Binding-site contacts:
Ligand atom C1 contacts residue LYS68 of chain 27.B at 3.6 Å.
Ligand atom C11 contacts residue ASN272 of chain 27.B at 3.6 Å.
Ligand atom C9 contacts residue LYS68 of chain 27.B at 3.8 Å.
Ligand atom C10 contacts residue GLN278 of chain 27.B at 4.0 Å.
Ligand atom C11 contacts residue GLN278 of chain 27.B at 3.5 Å.
Ligand atom O1A contacts residue SER274 of chain 27.B at 2.6 Å (h-bond).
Ligand atom C11 contacts residue THR276 of chain 27.B at 3.3 Å.
Ligand atom O1B contacts residue SER274 of chain 27.B at 4.1 Å.
Ligand atom C11 contacts residue LEU62 of chain 27.B at 4.1 Å (hydrophobic).
Ligand atom C10 contacts residue PHE75 of chain 27.C at 3.1 Å (hydrophobic).
Ligand atom C6 contacts residue ASN272 of chain 27.B at 3.6 Å.
Ligand atom O8 contacts residue GLN278 of chain 27.B at 3.5 Å (h-bond).
Ligand atom C1 contacts residue ASN272 of chain 27.B at 3.8 Å.
Ligand atom C11 contacts residue PHE75 of chain 27.C at 2.3 Å (hydrophobic).
Ligand atom C11 contacts residue PHE270 of chain 27.B at 3.8 Å (hydrophobic).
Ligand atom C11 contacts residue HIS138 of chain 27.A at 3.5 Å.
Ligand atom C9 contacts residue LEU67 of chain 27.B at 4.1 Å (hydrophobic).
Ligand atom O1A contacts residue LYS68 of chain 27.B at 2.9 Å.
Ligand atom C1 contacts residue SER274 of chain 27.B at 3.7 Å.
Ligand atom O1B contacts residue THR276 of chain 27.B at 3.7 Å.
Ligand atom C7 contacts residue GLN278 of chain 27.B at 3.8 Å.
Ligand atom O9 contacts residue LYS68 of chain 27.B at 2.9 Å (salt-bridge).
Ligand atom N5 contacts residue GLN278 of chain 27.B at 3.9 Å.
Ligand atom O9 contacts residue LEU67 of chain 27.B at 3.3 Å.
Ligand atom O1B contacts residue ASN272 of chain 27.B at 3.4 Å (h-bond).
Ligand atom N5 contacts residue ASN272 of chain 27.B at 3.2 Å (h-bond).
Ligand atom O8 contacts residue ASN272 of chain 27.B at 3.5 Å (h-bond).
Ligand atom O1B contacts residue LYS68 of chain 27.B at 3.9 Å.
Ligand atom C9 contacts residue GLN278 of chain 27.B at 3.2 Å.
Ligand atom O7 contacts residue LEU62 of chain 27.B at 3.8 Å.
Ligand atom C11 contacts residue PHE65 of chain 27.B at 3.8 Å (hydrophobic).
Ligand atom O10 contacts residue LEU62 of chain 27.B at 4.0 Å.
Ligand atom C4 contacts residue ASN272 of chain 27.B at 4.1 Å.
Ligand atom C10 contacts residue ASN272 of chain 27.B at 4.0 Å.
Ligand atom C11 contacts residue SER274 of chain 27.B at 4.0 Å.
Ligand atom O10 contacts residue PHE75 of chain 27.C at 3.0 Å.
Ligand atom C5 contacts residue ASN272 of chain 27.B at 4.1 Å.
Ligand atom O8 contacts residue LYS68 of chain 27.B at 3.4 Å.
Ligand atom C8 contacts residue GLN278 of chain 27.B at 3.6 Å.
Ligand atom O9 contacts residue GLN278 of chain 27.B at 4.0 Å.

Sequence of chain 27.A:
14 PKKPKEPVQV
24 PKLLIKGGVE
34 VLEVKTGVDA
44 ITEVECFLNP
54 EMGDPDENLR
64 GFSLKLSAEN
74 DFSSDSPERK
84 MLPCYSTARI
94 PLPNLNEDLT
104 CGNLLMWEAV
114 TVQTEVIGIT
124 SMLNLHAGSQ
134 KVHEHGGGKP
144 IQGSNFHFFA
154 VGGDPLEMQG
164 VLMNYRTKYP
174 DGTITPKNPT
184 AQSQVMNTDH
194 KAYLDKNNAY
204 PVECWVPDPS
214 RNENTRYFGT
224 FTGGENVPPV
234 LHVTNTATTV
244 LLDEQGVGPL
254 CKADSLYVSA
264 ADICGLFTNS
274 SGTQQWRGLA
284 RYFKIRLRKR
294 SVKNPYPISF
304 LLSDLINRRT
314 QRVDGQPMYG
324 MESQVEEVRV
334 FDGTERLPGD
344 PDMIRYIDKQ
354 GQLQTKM

Sequence of chain 27.B:
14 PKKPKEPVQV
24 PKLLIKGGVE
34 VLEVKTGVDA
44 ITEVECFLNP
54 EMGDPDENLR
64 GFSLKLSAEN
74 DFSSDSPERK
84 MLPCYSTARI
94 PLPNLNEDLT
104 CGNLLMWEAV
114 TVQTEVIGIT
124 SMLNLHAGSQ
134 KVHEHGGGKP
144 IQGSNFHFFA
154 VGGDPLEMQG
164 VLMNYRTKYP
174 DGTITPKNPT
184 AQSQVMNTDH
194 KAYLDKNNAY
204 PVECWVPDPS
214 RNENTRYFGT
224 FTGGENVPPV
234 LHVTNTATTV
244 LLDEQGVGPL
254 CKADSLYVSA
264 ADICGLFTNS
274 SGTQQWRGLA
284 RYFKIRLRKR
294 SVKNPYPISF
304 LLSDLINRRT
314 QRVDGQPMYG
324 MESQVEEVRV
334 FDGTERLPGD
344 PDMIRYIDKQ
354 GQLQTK

A small-molecule ligand and the protein it binds are described below.
Small molecule (SMILES): CC(=O)N[C@H]1[C@H]([C@H](O)[C@H](O)CO)O[C@@](O[C@H](CO)[C@@H](O)[C@@H]2O[C@@H](C(=O)O)C[C@H](O)[C@H]2NC(C)=O)(C(=O)O)C[C@@H]1O

Sequence of chain 27.C:
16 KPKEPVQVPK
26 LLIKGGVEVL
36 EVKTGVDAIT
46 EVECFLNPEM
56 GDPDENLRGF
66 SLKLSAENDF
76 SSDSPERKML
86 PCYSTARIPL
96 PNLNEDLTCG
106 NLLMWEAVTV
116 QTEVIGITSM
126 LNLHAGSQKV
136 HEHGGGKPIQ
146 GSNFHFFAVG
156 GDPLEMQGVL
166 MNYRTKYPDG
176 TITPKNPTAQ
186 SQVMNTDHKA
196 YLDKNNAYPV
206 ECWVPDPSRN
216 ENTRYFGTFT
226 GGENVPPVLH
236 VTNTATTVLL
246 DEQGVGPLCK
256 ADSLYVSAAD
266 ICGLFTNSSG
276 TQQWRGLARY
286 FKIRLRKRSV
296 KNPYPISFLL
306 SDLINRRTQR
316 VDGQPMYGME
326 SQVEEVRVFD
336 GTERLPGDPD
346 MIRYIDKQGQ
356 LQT